Sequence of chain 2.A:
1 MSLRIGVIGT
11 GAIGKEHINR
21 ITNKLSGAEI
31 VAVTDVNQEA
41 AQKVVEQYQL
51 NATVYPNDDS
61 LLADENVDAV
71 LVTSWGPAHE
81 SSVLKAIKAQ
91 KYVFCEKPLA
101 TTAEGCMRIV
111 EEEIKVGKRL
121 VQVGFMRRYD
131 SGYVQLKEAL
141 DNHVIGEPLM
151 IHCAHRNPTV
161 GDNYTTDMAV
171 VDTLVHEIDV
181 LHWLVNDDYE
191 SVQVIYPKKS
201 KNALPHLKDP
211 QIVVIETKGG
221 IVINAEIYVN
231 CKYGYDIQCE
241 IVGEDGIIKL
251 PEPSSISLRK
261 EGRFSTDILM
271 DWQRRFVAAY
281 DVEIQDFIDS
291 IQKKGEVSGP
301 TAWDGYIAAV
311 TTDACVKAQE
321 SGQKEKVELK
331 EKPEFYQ

The protein below binds the small molecule below.
Small molecule (SMILES): OC1C(O)C(O)C(O)C(O)C1O

Binding-site contacts:
Ligand atom C2 contacts residue HIS176 of chain 2.A at 3.5 Å.
Ligand atom O5 contacts residue ASN157 of chain 2.A at 3.1 Å (h-bond).
Ligand atom O5 contacts residue TRP272 of chain 2.A at 4.0 Å.
Ligand atom C3 contacts residue HIS155 of chain 2.A at 4.0 Å.
Ligand atom O4 contacts residue THR173 of chain 2.A at 4.4 Å.
Ligand atom O2 contacts residue HIS176 of chain 2.A at 2.9 Å (h-bond).
Ligand atom C5 contacts residue TYR235 of chain 2.A at 4.2 Å (hydrophobic).
Ligand atom O1 contacts residue LYS97 of chain 2.A at 4.5 Å.
Ligand atom O1 contacts residue NAI1 of chain 2.C at 3.3 Å.
Ligand atom O1 contacts residue TRP272 of chain 2.A at 3.5 Å.
Ligand atom C5 contacts residue TRP272 of chain 2.A at 3.9 Å (hydrophobic).
Ligand atom O3 contacts residue TYR235 of chain 2.A at 4.3 Å.
Ligand atom O4 contacts residue HIS155 of chain 2.A at 2.5 Å (h-bond).
Ligand atom O2 contacts residue LYS97 of chain 2.A at 3.6 Å (salt-bridge).
Ligand atom C3 contacts residue HIS176 of chain 2.A at 4.0 Å.
Ligand atom O3 contacts residue ASP172 of chain 2.A at 4.3 Å.
Ligand atom C3 contacts residue TYR235 of chain 2.A at 3.7 Å (hydrophobic).
Ligand atom O4 contacts residue ASN157 of chain 2.A at 3.8 Å.
Ligand atom O3 contacts residue ARG127 of chain 2.A at 4.3 Å.
Ligand atom O3 contacts residue HIS176 of chain 2.A at 2.9 Å.
Ligand atom O2 contacts residue ASP172 of chain 2.A at 3.9 Å.
Ligand atom O3 contacts residue THR173 of chain 2.A at 4.0 Å.
Ligand atom C4 contacts residue TYR235 of chain 2.A at 4.1 Å (hydrophobic).
Ligand atom O6 contacts residue TRP272 of chain 2.A at 2.9 Å.
Ligand atom C1 contacts residue TRP272 of chain 2.A at 3.4 Å (hydrophobic).
Ligand atom O4 contacts residue TYR235 of chain 2.A at 3.6 Å.
Ligand atom C6 contacts residue TRP272 of chain 2.A at 3.8 Å (hydrophobic).
Ligand atom C5 contacts residue ASN157 of chain 2.A at 4.3 Å.
Ligand atom O5 contacts residue TYR235 of chain 2.A at 4.3 Å.
Ligand atom C4 contacts residue HIS155 of chain 2.A at 3.8 Å.
Ligand atom O3 contacts residue HIS155 of chain 2.A at 3.2 Å.